The small molecule below binds the protein below.
Small molecule (SMILES): CCOP(=O)(O)OC[C@H](O)CO

Binding-site contacts:
Ligand atom O4 contacts residue VAL43 of chain 1.EA at 4.1 Å.
Ligand atom O3 contacts residue MET39 of chain 1.TA at 3.4 Å (h-bond).
Ligand atom O4 contacts residue LYS44 of chain 1.EA at 3.4 Å.
Ligand atom P1 contacts residue MET39 of chain 1.TA at 4.1 Å.
Ligand atom C2 contacts residue VAL43 of chain 1.EA at 3.4 Å (hydrophobic).
Ligand atom C3 contacts residue LYS44 of chain 1.EA at 4.5 Å.
Ligand atom P1 contacts residue VAL43 of chain 1.EA at 3.9 Å.
Ligand atom O3 contacts residue VAL43 of chain 1.EA at 3.6 Å.
Ligand atom O1 contacts residue VAL43 of chain 1.EA at 3.0 Å (h-bond).
Ligand atom O5 contacts residue MET39 of chain 1.TA at 3.1 Å (h-bond).
Ligand atom P1 contacts residue MET38 of chain 1.TA at 4.0 Å.
Ligand atom O2 contacts residue MET39 of chain 1.TA at 3.2 Å (h-bond).
Ligand atom O3 contacts residue LYS44 of chain 1.EA at 3.4 Å.
Ligand atom O4 contacts residue MET39 of chain 1.TA at 4.3 Å.
Ligand atom P1 contacts residue LYS44 of chain 1.EA at 4.0 Å.
Ligand atom C1 contacts residue VAL43 of chain 1.EA at 3.5 Å (hydrophobic).
Ligand atom O3 contacts residue MET38 of chain 1.TA at 4.4 Å.
Ligand atom C4 contacts residue MET39 of chain 1.TA at 3.8 Å (hydrophobic).
Ligand atom O2 contacts residue MET38 of chain 1.TA at 3.0 Å (h-bond).

Sequence of chain 1.EA:
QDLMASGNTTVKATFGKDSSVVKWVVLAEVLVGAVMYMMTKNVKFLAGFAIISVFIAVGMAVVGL

Sequence of chain 1.TA:
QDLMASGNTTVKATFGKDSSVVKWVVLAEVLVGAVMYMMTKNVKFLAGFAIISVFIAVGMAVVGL